The small molecule below binds the protein below.
Small molecule (SMILES): CCCCCC(=O)OC[C@H](COP(=O)(O)OCC[N+](C)(C)C)OC(=O)CCCCC

Binding-site contacts:
Ligand atom CAT contacts residue LEU34 of chain 1.D at 4.3 Å (hydrophobic).
Ligand atom CAA contacts residue ILE102 of chain 1.H at 3.8 Å (hydrophobic).
Ligand atom CBB contacts residue PHE106 of chain 1.H at 3.4 Å (hydrophobic).
Ligand atom CAJ contacts residue ILE102 of chain 1.H at 4.1 Å (hydrophobic).
Ligand atom OAF contacts residue ARG37 of chain 1.D at 4.0 Å.
Ligand atom CAZ contacts residue LEU34 of chain 1.D at 3.8 Å (hydrophobic).
Ligand atom CAT contacts residue PHE106 of chain 1.H at 4.0 Å (hydrophobic).
Ligand atom CAN contacts residue ILE102 of chain 1.H at 4.3 Å (hydrophobic).
Ligand atom CAT contacts residue ARG37 of chain 1.D at 4.1 Å.
Ligand atom NBC contacts residue TRP38 of chain 1.D at 3.7 Å.
Ligand atom CAC contacts residue TRP38 of chain 1.D at 2.5 Å (hydrophobic).
Ligand atom CAZ contacts residue PHE106 of chain 1.H at 3.6 Å (hydrophobic).
Ligand atom CAC contacts residue ARG37 of chain 1.D at 4.3 Å.
Ligand atom OAV contacts residue PHE106 of chain 1.H at 3.7 Å.
Ligand atom CAD contacts residue ARG37 of chain 1.D at 4.0 Å.
Ligand atom CAN contacts residue TYR122 of chain 1.D at 3.8 Å (hydrophobic).
Ligand atom CAK contacts residue LEU34 of chain 1.D at 3.9 Å (hydrophobic).
Ligand atom OAV contacts residue LEU34 of chain 1.D at 3.7 Å.
Ligand atom CAZ contacts residue TYR122 of chain 1.D at 3.7 Å (hydrophobic).
Ligand atom CAQ contacts residue LEU34 of chain 1.D at 4.1 Å (hydrophobic).
Ligand atom CAJ contacts residue TRP118 of chain 1.D at 3.8 Å (hydrophobic).
Ligand atom OAF contacts residue PHE106 of chain 1.H at 3.6 Å.
Ligand atom CAR contacts residue PHE106 of chain 1.H at 4.2 Å (hydrophobic).
Ligand atom CAE contacts residue ARG37 of chain 1.D at 3.5 Å.
Ligand atom CAS contacts residue TRP38 of chain 1.D at 4.0 Å (hydrophobic).
Ligand atom CAN contacts residue LEU34 of chain 1.D at 4.4 Å (hydrophobic).
Ligand atom CAL contacts residue TRP118 of chain 1.D at 4.1 Å (hydrophobic).
Ligand atom NBC contacts residue ARG37 of chain 1.D at 4.3 Å.
Ligand atom OAY contacts residue PHE106 of chain 1.H at 3.4 Å.
Ligand atom CAN contacts residue PHE106 of chain 1.H at 4.2 Å (hydrophobic).
Ligand atom CAN contacts residue TRP118 of chain 1.D at 4.0 Å (hydrophobic).
Ligand atom CAD contacts residue TRP38 of chain 1.D at 4.5 Å (hydrophobic).
Ligand atom OAF contacts residue TYR122 of chain 1.D at 2.5 Å (h-bond).
Ligand atom CAE contacts residue TRP38 of chain 1.D at 3.8 Å (hydrophobic).
Ligand atom OAF contacts residue LEU34 of chain 1.D at 4.2 Å.
Ligand atom CAA contacts residue TYR117 of chain 1.D at 3.5 Å (hydrophobic).
Ligand atom CAA contacts residue TRP114 of chain 1.D at 4.2 Å (hydrophobic).
Ligand atom CAQ contacts residue PHE106 of chain 1.H at 3.8 Å (hydrophobic).
Ligand atom CAJ contacts residue TYR117 of chain 1.D at 3.3 Å (hydrophobic).
Ligand atom CBA contacts residue PHE106 of chain 1.H at 4.3 Å (hydrophobic).

Sequence of chain 1.D:
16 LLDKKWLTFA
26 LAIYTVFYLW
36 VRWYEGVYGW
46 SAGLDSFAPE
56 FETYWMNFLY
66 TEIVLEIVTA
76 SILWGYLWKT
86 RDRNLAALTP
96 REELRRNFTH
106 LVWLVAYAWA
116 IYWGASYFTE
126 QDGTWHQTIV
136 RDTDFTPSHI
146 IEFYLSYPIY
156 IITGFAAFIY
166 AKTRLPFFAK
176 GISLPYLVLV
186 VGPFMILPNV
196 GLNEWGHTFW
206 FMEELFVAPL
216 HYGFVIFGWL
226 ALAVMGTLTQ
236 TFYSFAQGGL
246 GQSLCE

Sequence of chain 1.H:
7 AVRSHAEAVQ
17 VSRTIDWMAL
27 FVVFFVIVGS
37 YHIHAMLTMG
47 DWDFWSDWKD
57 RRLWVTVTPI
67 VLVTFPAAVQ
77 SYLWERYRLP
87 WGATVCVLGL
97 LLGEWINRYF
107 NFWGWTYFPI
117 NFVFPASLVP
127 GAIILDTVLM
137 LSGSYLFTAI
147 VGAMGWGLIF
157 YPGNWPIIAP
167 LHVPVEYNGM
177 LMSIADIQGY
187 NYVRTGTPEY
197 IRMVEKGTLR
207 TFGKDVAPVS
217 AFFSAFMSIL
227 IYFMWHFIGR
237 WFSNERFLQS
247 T